The small molecule below binds the protein below.
Small molecule (SMILES): COc1c(C)c2c(c(O)c1C/C=C(\C)CCC(=O)O)C(=O)OC2

Binding-site contacts:
Ligand atom C9 contacts residue GLY441 of chain 4.A at 3.7 Å.
Ligand atom C15 contacts residue SER302 of chain 4.A at 3.5 Å.
Ligand atom C1 contacts residue GLY352 of chain 4.A at 3.9 Å.
Ligand atom O2 contacts residue GLY350 of chain 4.A at 3.2 Å (h-bond).
Ligand atom C15 contacts residue IMP1 of chain 4.D at 3.3 Å.
Ligand atom O4 contacts residue IMP1 of chain 4.D at 3.0 Å.
Ligand atom C7 contacts residue IMP1 of chain 4.D at 3.5 Å.
Ligand atom C10 contacts residue GLY350 of chain 4.A at 3.3 Å.
Ligand atom C7 contacts residue ARG348 of chain 4.A at 3.8 Å.
Ligand atom C10 contacts residue ASN329 of chain 4.A at 3.3 Å.
Ligand atom O5 contacts residue SER301 of chain 4.A at 3.5 Å.
Ligand atom C12 contacts residue SER302 of chain 4.A at 3.9 Å.
Ligand atom C7 contacts residue ASP300 of chain 4.A at 3.7 Å.
Ligand atom C14 contacts residue IMP1 of chain 4.D at 3.7 Å.
Ligand atom C1 contacts residue IMP1 of chain 4.D at 3.5 Å.
Ligand atom C7 contacts residue SER301 of chain 4.A at 3.5 Å.
Ligand atom C3 contacts residue GLY441 of chain 4.A at 3.8 Å.
Ligand atom O2 contacts residue MET351 of chain 4.A at 3.3 Å.
Ligand atom C16 contacts residue SER302 of chain 4.A at 3.5 Å.
Ligand atom C8 contacts residue SER301 of chain 4.A at 3.8 Å.
Ligand atom O1 contacts residue GLY352 of chain 4.A at 3.4 Å (h-bond).
Ligand atom C8 contacts residue ASP300 of chain 4.A at 3.5 Å.
Ligand atom C6 contacts residue SER302 of chain 4.A at 3.5 Å.
Ligand atom C11 contacts residue IMP1 of chain 4.D at 3.9 Å.
Ligand atom C10 contacts residue IMP1 of chain 4.D at 3.6 Å.
Ligand atom C9 contacts residue MET440 of chain 4.A at 3.5 Å (hydrophobic).
Ligand atom O1 contacts residue IMP1 of chain 4.D at 3.6 Å.
Ligand atom C11 contacts residue SER302 of chain 4.A at 3.6 Å.
Ligand atom O4 contacts residue SER302 of chain 4.A at 3.9 Å.
Ligand atom O6 contacts residue SER302 of chain 4.A at 2.6 Å (h-bond).
Ligand atom C16 contacts residue IMP1 of chain 4.D at 3.3 Å.
Ligand atom O6 contacts residue GLN482 of chain 4.A at 3.6 Å.
Ligand atom O5 contacts residue SER302 of chain 4.A at 3.1 Å (h-bond).
Ligand atom O3 contacts residue ASP300 of chain 4.A at 3.9 Å.
Ligand atom C12 contacts residue SER301 of chain 4.A at 3.9 Å.
Ligand atom O4 contacts residue GLN482 of chain 4.A at 3.5 Å (h-bond).
Ligand atom C17 contacts residue GLY441 of chain 4.A at 3.7 Å.
Ligand atom C17 contacts residue IMP1 of chain 4.D at 3.7 Å.
Ligand atom C7 contacts residue ASN329 of chain 4.A at 3.7 Å.
Ligand atom O2 contacts residue GLY352 of chain 4.A at 3.7 Å.

Sequence of chain 4.A:
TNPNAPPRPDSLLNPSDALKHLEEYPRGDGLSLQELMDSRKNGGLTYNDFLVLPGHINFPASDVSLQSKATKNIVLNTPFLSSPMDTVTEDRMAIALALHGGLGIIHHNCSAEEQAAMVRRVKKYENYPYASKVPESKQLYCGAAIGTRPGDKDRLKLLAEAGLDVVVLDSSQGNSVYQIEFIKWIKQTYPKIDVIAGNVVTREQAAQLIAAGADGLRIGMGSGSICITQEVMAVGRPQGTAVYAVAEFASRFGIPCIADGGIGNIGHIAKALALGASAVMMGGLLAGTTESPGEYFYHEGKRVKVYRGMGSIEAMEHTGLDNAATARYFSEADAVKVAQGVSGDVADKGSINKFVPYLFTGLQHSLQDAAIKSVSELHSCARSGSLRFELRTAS